Sequence of chain 1.A:
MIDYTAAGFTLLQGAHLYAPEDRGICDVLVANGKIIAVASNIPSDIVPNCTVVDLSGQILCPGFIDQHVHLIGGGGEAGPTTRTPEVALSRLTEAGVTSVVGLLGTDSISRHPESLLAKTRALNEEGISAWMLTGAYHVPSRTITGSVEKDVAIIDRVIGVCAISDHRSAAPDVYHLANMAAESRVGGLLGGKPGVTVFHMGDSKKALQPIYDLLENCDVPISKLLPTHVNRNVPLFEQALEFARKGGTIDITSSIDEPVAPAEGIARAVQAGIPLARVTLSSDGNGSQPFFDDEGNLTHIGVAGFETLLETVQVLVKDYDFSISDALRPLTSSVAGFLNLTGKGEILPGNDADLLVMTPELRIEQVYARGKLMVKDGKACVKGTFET

Binding-site contacts:
Ligand atom CG contacts residue ZN1 of chain 1.C at 3.0 Å.
Ligand atom C contacts residue THR106 of chain 1.A at 4.1 Å.
Ligand atom OD1 contacts residue TYR137 of chain 1.A at 4.1 Å.
Ligand atom OD2 contacts residue ZN1 of chain 1.C at 3.0 Å.
Ligand atom CB contacts residue ZN1 of chain 1.C at 4.0 Å.
Ligand atom OXT contacts residue SER289 of chain 1.A at 3.6 Å (h-bond).
Ligand atom C contacts residue SER289 of chain 1.A at 4.1 Å.
Ligand atom OXT contacts residue GLY74 of chain 1.A at 3.5 Å.
Ligand atom O contacts residue THR106 of chain 1.A at 3.0 Å (h-bond).
Ligand atom CG contacts residue KCX162 of chain 1.A at 3.1 Å.
Ligand atom CB contacts residue THR106 of chain 1.A at 3.7 Å.
Ligand atom CA contacts residue SER289 of chain 1.A at 3.8 Å.
Ligand atom OXT contacts residue HIS70 of chain 1.A at 3.9 Å.
Ligand atom CA contacts residue GLU77 of chain 1.A at 3.7 Å.
Ligand atom OD2 contacts residue KCX162 of chain 1.A at 2.2 Å (h-bond).
Ligand atom OD1 contacts residue ZN1 of chain 1.C at 2.8 Å.
Ligand atom C contacts residue GLU77 of chain 1.A at 3.8 Å.
Ligand atom N contacts residue SER289 of chain 1.A at 3.1 Å (h-bond).
Ligand atom OD2 contacts residue TYR137 of chain 1.A at 2.7 Å (h-bond).
Ligand atom OD1 contacts residue ZN1 of chain 1.D at 3.2 Å.
Ligand atom CB contacts residue GLU77 of chain 1.A at 3.9 Å.
Ligand atom C contacts residue GLY75 of chain 1.A at 3.6 Å.
Ligand atom OXT contacts residue GLY75 of chain 1.A at 2.8 Å (h-bond).
Ligand atom N contacts residue PRO291 of chain 1.A at 3.8 Å.
Ligand atom OXT contacts residue GLY288 of chain 1.A at 3.7 Å.
Ligand atom OD1 contacts residue ASP285 of chain 1.A at 3.0 Å (salt-bridge).
Ligand atom CG contacts residue ZN1 of chain 1.D at 2.9 Å.
Ligand atom N contacts residue ARG169 of chain 1.A at 4.1 Å.
Ligand atom C contacts residue HIS70 of chain 1.A at 4.0 Å.
Ligand atom OD2 contacts residue ZN1 of chain 1.D at 2.2 Å.
Ligand atom OD2 contacts residue HIS201 of chain 1.A at 3.5 Å (h-bond).
Ligand atom CG contacts residue TYR137 of chain 1.A at 3.0 Å (hydrophobic).
Ligand atom CB contacts residue TYR137 of chain 1.A at 3.1 Å (hydrophobic).
Ligand atom O contacts residue GLU77 of chain 1.A at 3.6 Å (salt-bridge).
Ligand atom CB contacts residue KCX162 of chain 1.A at 3.9 Å.
Ligand atom OD1 contacts residue HIS70 of chain 1.A at 4.1 Å.
Ligand atom O contacts residue GLY105 of chain 1.A at 3.6 Å.
Ligand atom O contacts residue GLY75 of chain 1.A at 4.0 Å.
Ligand atom OD1 contacts residue KCX162 of chain 1.A at 3.7 Å.
Ligand atom N contacts residue GLU77 of chain 1.A at 2.9 Å (salt-bridge).

A protein and the small-molecule ligand that binds it are described below.
Small molecule (SMILES): N[C@@H](CC(=O)O)C(=O)O